Binding-site contacts:
Ligand atom C14 contacts residue TYR179 of chain 1.A at 3.7 Å (hydrophobic).
Ligand atom C11 contacts residue MET178 of chain 1.A at 4.2 Å (hydrophobic).
Ligand atom C3 contacts residue TYR179 of chain 1.A at 4.3 Å (hydrophobic).
Ligand atom C8 contacts residue MET178 of chain 1.A at 4.1 Å (hydrophobic).
Ligand atom C6 contacts residue ASN241 of chain 2.A at 4.2 Å.
Ligand atom C6 contacts residue TYR282 of chain 2.A at 4.0 Å (hydrophobic).
Ligand atom N2 contacts residue TYR179 of chain 1.A at 4.4 Å.
Ligand atom C6 contacts residue MET178 of chain 1.A at 4.2 Å (hydrophobic).
Ligand atom C12 contacts residue MET178 of chain 1.A at 3.9 Å (hydrophobic).
Ligand atom C13 contacts residue TYR179 of chain 1.A at 3.2 Å (hydrophobic).
Ligand atom C4 contacts residue TYR179 of chain 1.A at 3.5 Å (hydrophobic).
Ligand atom C12 contacts residue TYR282 of chain 2.A at 4.2 Å (hydrophobic).
Ligand atom C11 contacts residue TYR282 of chain 2.A at 3.6 Å (hydrophobic).
Ligand atom C5 contacts residue TYR179 of chain 1.A at 4.4 Å (hydrophobic).
Ligand atom C3 contacts residue MET178 of chain 1.A at 4.5 Å (hydrophobic).
Ligand atom C12 contacts residue MET182 of chain 1.A at 4.1 Å (hydrophobic).
Ligand atom C3 contacts residue ASN241 of chain 2.A at 4.5 Å.
Ligand atom C11 contacts residue TYR179 of chain 1.A at 4.3 Å (hydrophobic).
Ligand atom C8 contacts residue TYR283 of chain 2.A at 4.2 Å (hydrophobic).
Ligand atom C14 contacts residue ASN241 of chain 2.A at 4.0 Å.
Ligand atom C11 contacts residue MET182 of chain 1.A at 4.1 Å (hydrophobic).
Ligand atom C14 contacts residue MET178 of chain 1.A at 3.7 Å (hydrophobic).
Ligand atom C3 contacts residue LEU175 of chain 1.A at 3.9 Å (hydrophobic).
Ligand atom C12 contacts residue TYR179 of chain 1.A at 3.5 Å (hydrophobic).
Ligand atom C11 contacts residue TYR283 of chain 2.A at 4.2 Å (hydrophobic).
Ligand atom C5 contacts residue ASN241 of chain 2.A at 3.7 Å.
Ligand atom C13 contacts residue MET178 of chain 1.A at 3.5 Å (hydrophobic).
Ligand atom C4 contacts residue MET178 of chain 1.A at 3.9 Å (hydrophobic).
Ligand atom C4 contacts residue LEU175 of chain 1.A at 3.8 Å (hydrophobic).
Ligand atom C4 contacts residue ASN241 of chain 2.A at 4.2 Å.
Ligand atom C5 contacts residue MET178 of chain 1.A at 3.9 Å (hydrophobic).
Ligand atom N2 contacts residue ASN241 of chain 2.A at 3.6 Å.
Ligand atom C10 contacts residue ASN241 of chain 2.A at 3.7 Å.
Ligand atom C6 contacts residue TYR283 of chain 2.A at 3.7 Å (hydrophobic).

A small-molecule ligand and the protein it binds are described below.
Small molecule (SMILES): C[C@H]1NCCc2ccccc21

Sequence of chain 1.A:
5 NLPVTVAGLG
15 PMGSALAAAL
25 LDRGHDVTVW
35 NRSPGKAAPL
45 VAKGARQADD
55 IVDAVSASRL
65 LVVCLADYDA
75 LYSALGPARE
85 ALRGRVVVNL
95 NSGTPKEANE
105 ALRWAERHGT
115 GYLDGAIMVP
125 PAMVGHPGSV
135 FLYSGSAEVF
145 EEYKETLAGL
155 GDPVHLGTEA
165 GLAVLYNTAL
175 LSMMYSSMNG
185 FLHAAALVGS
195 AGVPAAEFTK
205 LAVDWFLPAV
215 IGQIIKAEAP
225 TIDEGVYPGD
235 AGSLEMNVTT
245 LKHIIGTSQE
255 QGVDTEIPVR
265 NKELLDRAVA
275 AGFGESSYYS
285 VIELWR

Sequence of chain 2.A:
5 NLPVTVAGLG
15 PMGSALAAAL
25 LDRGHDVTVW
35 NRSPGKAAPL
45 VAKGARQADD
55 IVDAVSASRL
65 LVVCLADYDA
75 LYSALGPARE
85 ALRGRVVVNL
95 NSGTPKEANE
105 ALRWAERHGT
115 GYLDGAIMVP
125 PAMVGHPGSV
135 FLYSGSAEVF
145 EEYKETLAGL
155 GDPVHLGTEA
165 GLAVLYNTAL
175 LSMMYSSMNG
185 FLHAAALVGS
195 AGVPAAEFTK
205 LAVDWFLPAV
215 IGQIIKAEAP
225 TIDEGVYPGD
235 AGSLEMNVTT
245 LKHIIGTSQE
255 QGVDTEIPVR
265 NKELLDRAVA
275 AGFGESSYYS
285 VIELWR